Sequence of chain 1.D:
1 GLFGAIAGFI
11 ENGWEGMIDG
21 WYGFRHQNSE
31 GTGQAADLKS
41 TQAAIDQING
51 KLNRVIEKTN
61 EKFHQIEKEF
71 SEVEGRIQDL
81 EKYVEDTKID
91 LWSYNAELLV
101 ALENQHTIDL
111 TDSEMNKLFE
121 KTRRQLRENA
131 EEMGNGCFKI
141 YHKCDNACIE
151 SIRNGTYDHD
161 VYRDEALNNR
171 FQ

A protein and the small-molecule ligand that binds it are described below.
Small molecule (SMILES): CC(=O)N[C@@H]1[C@@H](O)[C@H](O)[C@@H](CO)O[C@H]1O

Binding-site contacts:
Ligand atom C5 contacts residue ASN154 of chain 1.D at 3.7 Å.
Ligand atom O6 contacts residue ALA147 of chain 1.D at 4.3 Å.
Ligand atom C7 contacts residue ASN154 of chain 1.D at 3.3 Å.
Ligand atom C6 contacts residue SER151 of chain 1.D at 4.5 Å.
Ligand atom C4 contacts residue ASN154 of chain 1.D at 4.2 Å.
Ligand atom C8 contacts residue ASN154 of chain 1.D at 4.5 Å.
Ligand atom N2 contacts residue THR156 of chain 1.D at 3.9 Å.
Ligand atom C6 contacts residue GLU150 of chain 1.D at 4.1 Å.
Ligand atom N2 contacts residue ASN154 of chain 1.D at 2.9 Å (h-bond).
Ligand atom C2 contacts residue ASN154 of chain 1.D at 2.4 Å.
Ligand atom C1 contacts residue GLU150 of chain 1.D at 4.4 Å.
Ligand atom C7 contacts residue THR156 of chain 1.D at 4.4 Å.
Ligand atom O5 contacts residue THR156 of chain 1.D at 4.3 Å.
Ligand atom O5 contacts residue ASN154 of chain 1.D at 2.4 Å (h-bond).
Ligand atom O5 contacts residue SER151 of chain 1.D at 4.2 Å.
Ligand atom O5 contacts residue GLU150 of chain 1.D at 3.6 Å.
Ligand atom C1 contacts residue THR156 of chain 1.D at 3.6 Å.
Ligand atom O7 contacts residue ASN154 of chain 1.D at 3.3 Å (h-bond).
Ligand atom C8 contacts residue THR156 of chain 1.D at 4.2 Å.
Ligand atom O6 contacts residue GLU150 of chain 1.D at 3.6 Å.
Ligand atom C6 contacts residue ALA147 of chain 1.D at 3.7 Å (hydrophobic).
Ligand atom C2 contacts residue THR156 of chain 1.D at 4.3 Å.
Ligand atom C5 contacts residue GLU150 of chain 1.D at 4.5 Å.
Ligand atom C1 contacts residue ASN154 of chain 1.D at 1.4 Å.
Ligand atom C3 contacts residue ASN154 of chain 1.D at 3.8 Å.